Binding-site contacts:
Ligand atom O6 contacts residue ASN125 of chain 1.G at 2.9 Å (h-bond).
Ligand atom O7 contacts residue LYS335 of chain 2.K at 2.8 Å (salt-bridge).
Ligand atom O1P contacts residue LYS177 of chain 2.K at 3.4 Å.
Ligand atom O6 contacts residue GLU206 of chain 2.K at 3.2 Å (salt-bridge).
Ligand atom O6P contacts residue SER380 of chain 2.K at 3.3 Å (h-bond).
Ligand atom O2 contacts residue THR175 of chain 2.K at 2.8 Å (h-bond).
Ligand atom O3P contacts residue GLY404 of chain 2.K at 2.9 Å (h-bond).
Ligand atom O4 contacts residue GLY381 of chain 2.K at 3.1 Å (h-bond).
Ligand atom O6 contacts residue LYS177 of chain 2.K at 3.3 Å (salt-bridge).
Ligand atom O1 contacts residue LYS177 of chain 2.K at 3.2 Å (salt-bridge).
Ligand atom O3 contacts residue HIS295 of chain 2.K at 3.0 Å (h-bond).
Ligand atom O1P contacts residue GLY405 of chain 2.K at 2.8 Å (h-bond).
Ligand atom P1 contacts residue THR67 of chain 1.G at 3.5 Å.
Ligand atom O2P contacts residue LYS335 of chain 2.K at 2.9 Å (salt-bridge).
Ligand atom C3 contacts residue KCX203 of chain 2.K at 3.1 Å.
Ligand atom O2P contacts residue THR67 of chain 1.G at 3.4 Å (h-bond).
Ligand atom O2 contacts residue MG1 of chain 2.DE at 2.4 Å.
Ligand atom O2 contacts residue KCX203 of chain 2.K at 3.2 Å (h-bond).
Ligand atom O7 contacts residue GLU62 of chain 1.G at 3.4 Å (salt-bridge).
Ligand atom O1P contacts residue THR67 of chain 1.G at 2.5 Å (h-bond).
Ligand atom C3 contacts residue MG1 of chain 2.DE at 3.1 Å.
Ligand atom O5P contacts residue ARG296 of chain 2.K at 3.0 Å (salt-bridge).
Ligand atom O6 contacts residue MG1 of chain 2.DE at 2.1 Å.
Ligand atom O2P contacts residue GLY381 of chain 2.K at 3.3 Å.
Ligand atom O4P contacts residue ARG296 of chain 2.K at 2.9 Å (salt-bridge).
Ligand atom O2P contacts residue GLY382 of chain 2.K at 2.9 Å (h-bond).
Ligand atom C2 contacts residue MG1 of chain 2.DE at 2.9 Å.
Ligand atom O3 contacts residue GLU206 of chain 2.K at 3.0 Å (salt-bridge).
Ligand atom C contacts residue MG1 of chain 2.DE at 2.9 Å.
Ligand atom O3 contacts residue KCX203 of chain 2.K at 2.6 Å (h-bond).
Ligand atom O6P contacts residue HIS328 of chain 2.K at 2.7 Å (h-bond).
Ligand atom C contacts residue LYS177 of chain 2.K at 3.4 Å.
Ligand atom O2P contacts residue TRP68 of chain 1.G at 3.4 Å.
Ligand atom O3 contacts residue MG1 of chain 2.DE at 2.2 Å.
Ligand atom O6 contacts residue ASP205 of chain 2.K at 3.2 Å (salt-bridge).
Ligand atom O6 contacts residue LYS179 of chain 2.K at 2.8 Å (salt-bridge).
Ligand atom O5 contacts residue LEU336 of chain 2.K at 3.4 Å.
Ligand atom O2 contacts residue ASP205 of chain 2.K at 3.4 Å (salt-bridge).
Ligand atom O4 contacts residue SER380 of chain 2.K at 2.9 Å (h-bond).
Ligand atom O2 contacts residue LYS177 of chain 2.K at 3.0 Å (salt-bridge).

Sequence of chain 2.K:
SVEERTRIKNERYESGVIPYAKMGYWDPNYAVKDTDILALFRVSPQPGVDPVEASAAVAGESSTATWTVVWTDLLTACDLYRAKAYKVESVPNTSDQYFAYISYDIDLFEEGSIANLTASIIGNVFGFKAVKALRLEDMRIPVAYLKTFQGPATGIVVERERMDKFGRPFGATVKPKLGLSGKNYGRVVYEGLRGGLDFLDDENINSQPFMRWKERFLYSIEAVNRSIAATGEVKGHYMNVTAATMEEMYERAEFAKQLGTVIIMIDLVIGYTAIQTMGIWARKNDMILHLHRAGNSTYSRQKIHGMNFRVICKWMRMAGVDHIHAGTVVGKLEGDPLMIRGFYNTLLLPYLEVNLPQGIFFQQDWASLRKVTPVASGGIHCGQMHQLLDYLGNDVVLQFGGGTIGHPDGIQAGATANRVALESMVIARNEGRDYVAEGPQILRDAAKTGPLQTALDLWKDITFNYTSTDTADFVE

A protein and the small-molecule ligand that binds it are described below.
Small molecule (SMILES): O=C(O)[C@@](O)(COP(=O)(O)O)[C@H](O)[C@H](O)COP(=O)(O)O

Sequence of chain 1.G:
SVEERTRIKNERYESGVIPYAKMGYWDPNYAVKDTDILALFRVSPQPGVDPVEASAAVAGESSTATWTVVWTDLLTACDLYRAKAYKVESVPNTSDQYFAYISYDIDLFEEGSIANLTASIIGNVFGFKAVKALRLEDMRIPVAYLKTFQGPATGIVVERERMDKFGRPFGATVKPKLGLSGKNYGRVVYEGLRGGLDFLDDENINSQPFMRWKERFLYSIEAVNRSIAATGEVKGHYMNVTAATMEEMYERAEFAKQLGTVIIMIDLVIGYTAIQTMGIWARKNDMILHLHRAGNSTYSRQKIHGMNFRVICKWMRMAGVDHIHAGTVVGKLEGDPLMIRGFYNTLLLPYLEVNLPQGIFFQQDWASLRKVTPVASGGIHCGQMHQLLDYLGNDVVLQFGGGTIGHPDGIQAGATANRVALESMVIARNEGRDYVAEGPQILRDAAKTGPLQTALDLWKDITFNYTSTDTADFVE